Sequence of chain 19.A:
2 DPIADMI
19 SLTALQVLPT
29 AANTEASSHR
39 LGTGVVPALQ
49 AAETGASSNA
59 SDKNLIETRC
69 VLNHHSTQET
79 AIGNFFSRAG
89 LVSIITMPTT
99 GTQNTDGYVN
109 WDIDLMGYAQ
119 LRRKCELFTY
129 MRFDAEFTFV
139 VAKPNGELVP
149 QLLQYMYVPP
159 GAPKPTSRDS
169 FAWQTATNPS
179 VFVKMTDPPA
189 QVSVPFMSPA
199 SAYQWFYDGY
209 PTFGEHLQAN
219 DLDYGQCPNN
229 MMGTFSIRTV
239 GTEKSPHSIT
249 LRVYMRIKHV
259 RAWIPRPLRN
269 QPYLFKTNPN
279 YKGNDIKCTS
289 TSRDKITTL

Sequence of chain 19.C:
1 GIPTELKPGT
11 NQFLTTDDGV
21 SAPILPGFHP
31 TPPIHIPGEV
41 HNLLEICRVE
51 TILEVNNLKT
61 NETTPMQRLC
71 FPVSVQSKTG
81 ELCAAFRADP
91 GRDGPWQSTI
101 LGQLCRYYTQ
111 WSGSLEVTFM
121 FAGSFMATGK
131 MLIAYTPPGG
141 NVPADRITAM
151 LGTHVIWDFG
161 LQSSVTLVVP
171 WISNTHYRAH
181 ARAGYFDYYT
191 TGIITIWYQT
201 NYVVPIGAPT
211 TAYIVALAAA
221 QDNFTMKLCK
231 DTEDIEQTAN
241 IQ

Sequence of chain 20.C:
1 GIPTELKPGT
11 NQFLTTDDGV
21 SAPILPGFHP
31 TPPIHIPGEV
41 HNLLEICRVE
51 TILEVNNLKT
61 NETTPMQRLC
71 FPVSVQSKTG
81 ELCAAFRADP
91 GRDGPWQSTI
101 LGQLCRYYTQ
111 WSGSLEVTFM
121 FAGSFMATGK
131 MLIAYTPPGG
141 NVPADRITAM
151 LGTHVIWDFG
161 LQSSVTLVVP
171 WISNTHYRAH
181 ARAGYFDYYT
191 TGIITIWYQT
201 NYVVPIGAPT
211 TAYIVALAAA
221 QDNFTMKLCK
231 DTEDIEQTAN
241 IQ

Binding-site contacts:
Ligand atom CAH contacts residue MET114 of chain 19.A at 3.5 Å (hydrophobic).
Ligand atom CAI contacts residue PHE135 of chain 19.A at 3.5 Å (hydrophobic).
Ligand atom CBA contacts residue ASN228 of chain 19.A at 3.7 Å.
Ligand atom CAF contacts residue MET114 of chain 19.A at 3.1 Å (hydrophobic).
Ligand atom OAC contacts residue ASP112 of chain 19.A at 3.8 Å.
Ligand atom CBB contacts residue LEU113 of chain 19.A at 3.7 Å (hydrophobic).
Ligand atom CAE contacts residue ASN228 of chain 19.A at 3.6 Å.
Ligand atom CAZ contacts residue ILE111 of chain 19.A at 3.9 Å (hydrophobic).
Ligand atom CAR contacts residue ASN228 of chain 19.A at 3.7 Å.
Ligand atom NBD contacts residue TRP203 of chain 19.A at 3.6 Å.
Ligand atom CAN contacts residue PHE135 of chain 19.A at 3.8 Å (hydrophobic).
Ligand atom CAR contacts residue TYR201 of chain 19.A at 3.5 Å (hydrophobic).
Ligand atom CAG contacts residue GLN202 of chain 19.A at 3.5 Å.
Ligand atom CAJ contacts residue TYR155 of chain 19.A at 3.5 Å (hydrophobic).
Ligand atom OAC contacts residue LEU113 of chain 19.A at 3.4 Å (h-bond).
Ligand atom CAS contacts residue TRP203 of chain 19.A at 3.4 Å (hydrophobic).
Ligand atom CAL contacts residue ILE111 of chain 19.A at 3.9 Å (hydrophobic).
Ligand atom CAQ contacts residue LEU113 of chain 19.A at 3.6 Å (hydrophobic).
Ligand atom CAG contacts residue ASN228 of chain 19.A at 3.3 Å.
Ligand atom CAS contacts residue TYR201 of chain 19.A at 3.9 Å (hydrophobic).
Ligand atom CAG contacts residue TRP203 of chain 19.A at 3.7 Å (hydrophobic).
Ligand atom NAT contacts residue TYR155 of chain 19.A at 3.9 Å.
Ligand atom CAO contacts residue MET230 of chain 19.A at 3.6 Å (hydrophobic).
Ligand atom NBC contacts residue ASN228 of chain 19.A at 3.7 Å.
Ligand atom CAD contacts residue PHE137 of chain 19.A at 3.9 Å (hydrophobic).
Ligand atom OAW contacts residue MET195 of chain 19.A at 3.4 Å.
Ligand atom CAA contacts residue VAL179 of chain 19.A at 3.5 Å (hydrophobic).
Ligand atom CBA contacts residue TRP203 of chain 19.A at 3.8 Å (hydrophobic).
Ligand atom CAF contacts residue ASP112 of chain 19.A at 3.9 Å.
Ligand atom CAK contacts residue PHE135 of chain 19.A at 3.3 Å (hydrophobic).
Ligand atom CAP contacts residue LEU113 of chain 19.A at 3.6 Å (hydrophobic).
Ligand atom CAE contacts residue GLN202 of chain 19.A at 3.6 Å.
Ligand atom CAX contacts residue ASN228 of chain 19.A at 3.8 Å.
Ligand atom CAN contacts residue ILE111 of chain 19.A at 3.8 Å (hydrophobic).
Ligand atom CAS contacts residue ASN228 of chain 19.A at 3.5 Å.
Ligand atom CAM contacts residue TYR155 of chain 19.A at 3.9 Å (hydrophobic).
Ligand atom CAL contacts residue TYR155 of chain 19.A at 3.4 Å (hydrophobic).
Ligand atom CAA contacts residue PRO177 of chain 19.A at 3.2 Å (hydrophobic).
Ligand atom NBD contacts residue ASN228 of chain 19.A at 3.7 Å.
Ligand atom NAU contacts residue MET114 of chain 19.A at 3.9 Å.

This protein binds this small molecule.
Small molecule (SMILES): CCO/N=C/c1ccc(OCC[C@@H](C)CCN2CCN(c3ccncc3)C2=O)cc1